This protein binds this small molecule.
Small molecule (SMILES): O=[N+]([O-])c1ccc(O)c(O)c1

Sequence of chain 7.B:
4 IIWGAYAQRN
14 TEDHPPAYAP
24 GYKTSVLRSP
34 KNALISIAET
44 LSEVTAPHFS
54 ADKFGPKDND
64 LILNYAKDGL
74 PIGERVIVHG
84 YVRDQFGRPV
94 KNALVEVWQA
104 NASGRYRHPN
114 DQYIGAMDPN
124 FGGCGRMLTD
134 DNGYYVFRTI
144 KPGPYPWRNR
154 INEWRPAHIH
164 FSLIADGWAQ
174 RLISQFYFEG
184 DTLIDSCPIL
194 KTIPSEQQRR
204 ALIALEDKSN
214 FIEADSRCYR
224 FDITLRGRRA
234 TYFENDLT

Sequence of chain 7.A:
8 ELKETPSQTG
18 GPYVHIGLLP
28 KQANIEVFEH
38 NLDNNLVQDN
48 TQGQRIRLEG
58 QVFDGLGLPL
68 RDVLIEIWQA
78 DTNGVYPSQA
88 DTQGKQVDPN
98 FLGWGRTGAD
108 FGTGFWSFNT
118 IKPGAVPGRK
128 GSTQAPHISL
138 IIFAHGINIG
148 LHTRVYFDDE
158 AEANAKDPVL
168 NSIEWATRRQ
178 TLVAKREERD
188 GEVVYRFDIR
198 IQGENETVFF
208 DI

Binding-site contacts:
Ligand atom C6 contacts residue ILE192 of chain 7.B at 3.9 Å (hydrophobic).
Ligand atom O8 contacts residue TYR148 of chain 7.B at 2.7 Å (h-bond).
Ligand atom C2 contacts residue TYR20 of chain 7.A at 4.1 Å (hydrophobic).
Ligand atom C2 contacts residue FE1 of chain 7.C at 2.8 Å.
Ligand atom O7 contacts residue TYR148 of chain 7.B at 2.9 Å (h-bond).
Ligand atom C1 contacts residue FE1 of chain 7.C at 2.9 Å.
Ligand atom C3 contacts residue TYR148 of chain 7.B at 3.5 Å (hydrophobic).
Ligand atom C2 contacts residue TYR109 of chain 7.B at 4.1 Å (hydrophobic).
Ligand atom O11 contacts residue PRO19 of chain 7.A at 3.9 Å.
Ligand atom O8 contacts residue TYR20 of chain 7.A at 3.5 Å.
Ligand atom C1 contacts residue ARG158 of chain 7.B at 3.6 Å.
Ligand atom C6 contacts residue PRO19 of chain 7.A at 4.1 Å (hydrophobic).
Ligand atom C3 contacts residue FE1 of chain 7.C at 4.0 Å.
Ligand atom O10 contacts residue TYR20 of chain 7.A at 3.5 Å (h-bond).
Ligand atom C2 contacts residue TYR148 of chain 7.B at 2.6 Å (hydrophobic).
Ligand atom C3 contacts residue PRO19 of chain 7.A at 3.2 Å (hydrophobic).
Ligand atom C5 contacts residue TRP150 of chain 7.B at 3.9 Å (hydrophobic).
Ligand atom N9 contacts residue PRO19 of chain 7.A at 3.3 Å.
Ligand atom O7 contacts residue HIS161 of chain 7.B at 3.3 Å (h-bond).
Ligand atom C1 contacts residue PRO19 of chain 7.A at 4.0 Å (hydrophobic).
Ligand atom C5 contacts residue PRO19 of chain 7.A at 3.8 Å (hydrophobic).
Ligand atom O8 contacts residue FE1 of chain 7.C at 2.0 Å.
Ligand atom C2 contacts residue PRO19 of chain 7.A at 3.6 Å (hydrophobic).
Ligand atom O7 contacts residue HIS163 of chain 7.B at 3.0 Å.
Ligand atom O8 contacts residue HIS163 of chain 7.B at 3.3 Å (h-bond).
Ligand atom C6 contacts residue ARG158 of chain 7.B at 3.7 Å.
Ligand atom C4 contacts residue PRO19 of chain 7.A at 3.3 Å (hydrophobic).
Ligand atom O10 contacts residue PRO19 of chain 7.A at 3.3 Å.
Ligand atom C3 contacts residue TYR20 of chain 7.A at 3.6 Å (hydrophobic).
Ligand atom O7 contacts residue GLN178 of chain 7.B at 4.1 Å.
Ligand atom O7 contacts residue ARG158 of chain 7.B at 2.8 Å (salt-bridge).
Ligand atom O11 contacts residue TRP150 of chain 7.B at 3.4 Å.
Ligand atom O7 contacts residue FE1 of chain 7.C at 2.3 Å.
Ligand atom C5 contacts residue HIS142 of chain 7.A at 4.1 Å.
Ligand atom C6 contacts residue TYR148 of chain 7.B at 3.7 Å (hydrophobic).
Ligand atom O8 contacts residue TYR109 of chain 7.B at 3.0 Å (h-bond).
Ligand atom C1 contacts residue HIS163 of chain 7.B at 4.1 Å.
Ligand atom N9 contacts residue TRP150 of chain 7.B at 3.8 Å.
Ligand atom O11 contacts residue HIS142 of chain 7.A at 3.7 Å.
Ligand atom C1 contacts residue TYR148 of chain 7.B at 2.8 Å (hydrophobic).